Sequence of chain 1.B:
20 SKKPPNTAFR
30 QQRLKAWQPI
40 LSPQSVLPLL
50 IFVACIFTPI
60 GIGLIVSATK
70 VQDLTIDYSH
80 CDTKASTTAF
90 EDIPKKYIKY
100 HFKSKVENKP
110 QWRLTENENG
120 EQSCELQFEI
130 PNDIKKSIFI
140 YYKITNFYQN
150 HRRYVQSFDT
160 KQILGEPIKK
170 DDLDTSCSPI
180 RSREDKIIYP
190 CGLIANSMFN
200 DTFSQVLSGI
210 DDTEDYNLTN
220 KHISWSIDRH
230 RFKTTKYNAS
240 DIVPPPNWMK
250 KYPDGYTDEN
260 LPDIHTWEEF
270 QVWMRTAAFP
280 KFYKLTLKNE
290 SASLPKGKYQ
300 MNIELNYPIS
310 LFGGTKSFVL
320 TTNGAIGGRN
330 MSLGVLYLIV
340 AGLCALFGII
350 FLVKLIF

Binding-site contacts:
Ligand atom O5 contacts residue VAL205 of chain 1.B at 4.1 Å.
Ligand atom C7 contacts residue ASN216 of chain 1.B at 3.8 Å.
Ligand atom O5 contacts residue ASN216 of chain 1.B at 2.4 Å (h-bond).
Ligand atom O6 contacts residue VAL205 of chain 1.B at 4.2 Å.
Ligand atom O6 contacts residue ASP214 of chain 1.B at 4.4 Å.
Ligand atom C4 contacts residue ASN216 of chain 1.B at 4.3 Å.
Ligand atom O7 contacts residue ASN216 of chain 1.B at 4.3 Å.
Ligand atom C7 contacts residue NAG2 of chain 1.C at 3.7 Å.
Ligand atom C8 contacts residue NAG2 of chain 1.C at 3.7 Å.
Ligand atom N2 contacts residue ASN216 of chain 1.B at 2.9 Å (h-bond).
Ligand atom C6 contacts residue VAL205 of chain 1.B at 4.2 Å (hydrophobic).
Ligand atom N2 contacts residue NAG2 of chain 1.C at 2.8 Å (h-bond).
Ligand atom C2 contacts residue ASN216 of chain 1.B at 2.5 Å.
Ligand atom C2 contacts residue NAG2 of chain 1.C at 3.6 Å.
Ligand atom C3 contacts residue ASN216 of chain 1.B at 3.8 Å.
Ligand atom C3 contacts residue NAG2 of chain 1.C at 4.2 Å.
Ligand atom C1 contacts residue ASN216 of chain 1.B at 1.4 Å.
Ligand atom C6 contacts residue ASP214 of chain 1.B at 3.5 Å.
Ligand atom C5 contacts residue ASN216 of chain 1.B at 3.7 Å.
Ligand atom C1 contacts residue NAG2 of chain 1.C at 3.4 Å.

A small-molecule ligand and the protein it binds are described below.
Small molecule (SMILES): CC(=O)N[C@@H]1[C@@H](O)[C@H](O)[C@@H](CO)O[C@H]1O